Binding-site contacts:
Ligand atom C1 contacts residue SER587 of chain 2.C at 3.7 Å.
Ligand atom O7 contacts residue SER587 of chain 2.C at 3.0 Å (h-bond).
Ligand atom N2 contacts residue ASN585 of chain 2.C at 2.9 Å (h-bond).
Ligand atom C5 contacts residue ASN585 of chain 2.C at 3.7 Å.
Ligand atom C7 contacts residue ASN585 of chain 2.C at 3.1 Å.
Ligand atom C3 contacts residue ASN585 of chain 2.C at 3.8 Å.
Ligand atom C8 contacts residue ASN585 of chain 2.C at 4.1 Å.
Ligand atom O7 contacts residue ASN585 of chain 2.C at 2.9 Å (h-bond).
Ligand atom C2 contacts residue ASN585 of chain 2.C at 2.5 Å.
Ligand atom C1 contacts residue ASN585 of chain 2.C at 1.5 Å.
Ligand atom C4 contacts residue ASN585 of chain 2.C at 4.2 Å.
Ligand atom O5 contacts residue ASN585 of chain 2.C at 2.4 Å (h-bond).
Ligand atom C7 contacts residue SER587 of chain 2.C at 4.0 Å.
Ligand atom O5 contacts residue SER587 of chain 2.C at 4.4 Å.

A small-molecule ligand and the protein it binds are described below.
Small molecule (SMILES): CC(=O)N[C@@H]1[C@@H](O)[C@H](O)[C@@H](CO)O[C@H]1O

Sequence of chain 2.C:
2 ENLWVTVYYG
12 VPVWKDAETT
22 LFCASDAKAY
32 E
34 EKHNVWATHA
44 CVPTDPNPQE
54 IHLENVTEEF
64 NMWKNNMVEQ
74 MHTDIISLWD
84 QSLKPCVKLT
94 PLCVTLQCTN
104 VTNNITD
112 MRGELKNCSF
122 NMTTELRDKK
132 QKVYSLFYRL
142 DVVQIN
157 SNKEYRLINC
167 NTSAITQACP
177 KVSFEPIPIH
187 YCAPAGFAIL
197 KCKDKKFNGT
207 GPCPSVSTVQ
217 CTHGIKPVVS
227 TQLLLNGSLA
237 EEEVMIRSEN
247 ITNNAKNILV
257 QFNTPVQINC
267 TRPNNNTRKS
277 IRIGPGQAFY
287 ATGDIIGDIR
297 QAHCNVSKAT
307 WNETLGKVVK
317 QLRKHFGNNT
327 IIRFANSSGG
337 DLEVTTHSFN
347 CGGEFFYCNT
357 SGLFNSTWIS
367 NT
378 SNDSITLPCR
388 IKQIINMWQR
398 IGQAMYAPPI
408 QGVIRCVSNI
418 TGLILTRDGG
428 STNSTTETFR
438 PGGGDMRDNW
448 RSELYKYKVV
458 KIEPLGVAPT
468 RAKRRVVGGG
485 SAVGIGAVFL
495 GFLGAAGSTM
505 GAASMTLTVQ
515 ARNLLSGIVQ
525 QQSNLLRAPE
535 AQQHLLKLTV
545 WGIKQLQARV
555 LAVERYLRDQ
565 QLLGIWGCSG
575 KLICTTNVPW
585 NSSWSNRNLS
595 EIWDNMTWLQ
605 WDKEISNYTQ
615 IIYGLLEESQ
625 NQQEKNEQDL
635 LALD